Sequence of chain 1.B:
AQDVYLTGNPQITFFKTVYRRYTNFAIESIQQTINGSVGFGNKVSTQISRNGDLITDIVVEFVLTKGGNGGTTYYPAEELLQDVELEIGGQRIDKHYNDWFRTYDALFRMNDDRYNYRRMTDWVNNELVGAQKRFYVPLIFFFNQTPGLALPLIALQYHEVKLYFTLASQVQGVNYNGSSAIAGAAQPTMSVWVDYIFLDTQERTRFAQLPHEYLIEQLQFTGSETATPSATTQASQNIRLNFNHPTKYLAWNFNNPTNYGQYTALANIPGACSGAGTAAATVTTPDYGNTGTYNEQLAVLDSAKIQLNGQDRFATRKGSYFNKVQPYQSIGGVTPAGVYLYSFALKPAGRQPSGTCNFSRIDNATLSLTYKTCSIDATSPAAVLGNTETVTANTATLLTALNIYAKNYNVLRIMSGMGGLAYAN

Binding-site contacts:
Ligand atom C1 contacts residue ALA394 of chain 2.B at 3.8 Å (hydrophobic).
Ligand atom C3 contacts residue ASN398 of chain 2.B at 3.8 Å.
Ligand atom O5 contacts residue ALA394 of chain 2.B at 4.0 Å.
Ligand atom C4 contacts residue ALA393 of chain 2.B at 4.3 Å (hydrophobic).
Ligand atom C6 contacts residue ASP388 of chain 2.B at 4.2 Å.
Ligand atom C1 contacts residue ILE387 of chain 2.B at 4.2 Å (hydrophobic).
Ligand atom C4 contacts residue ASN398 of chain 2.B at 4.2 Å.
Ligand atom C2 contacts residue ASN398 of chain 2.B at 2.4 Å.
Ligand atom C1 contacts residue ASN398 of chain 2.B at 1.4 Å.
Ligand atom O2 contacts residue ALA393 of chain 2.B at 3.7 Å.
Ligand atom O3 contacts residue VAL140 of chain 1.B at 4.4 Å.
Ligand atom C5 contacts residue GLY397 of chain 2.B at 4.1 Å.
Ligand atom C1 contacts residue GLY397 of chain 2.B at 4.2 Å.
Ligand atom C5 contacts residue VAL140 of chain 1.B at 4.0 Å (hydrophobic).
Ligand atom O5 contacts residue ILE387 of chain 2.B at 3.8 Å.
Ligand atom C4 contacts residue GLY397 of chain 2.B at 3.6 Å.
Ligand atom C5 contacts residue ASN398 of chain 2.B at 3.6 Å.
Ligand atom O2 contacts residue GLY397 of chain 2.B at 2.6 Å (h-bond).
Ligand atom O2 contacts residue ASN398 of chain 2.B at 2.9 Å (h-bond).
Ligand atom C6 contacts residue VAL140 of chain 1.B at 3.6 Å (hydrophobic).
Ligand atom O5 contacts residue ASN398 of chain 2.B at 2.3 Å (h-bond).
Ligand atom O4 contacts residue VAL140 of chain 1.B at 2.4 Å (h-bond).
Ligand atom C4 contacts residue ALA394 of chain 2.B at 4.3 Å (hydrophobic).
Ligand atom O6 contacts residue ALA394 of chain 2.B at 3.7 Å.
Ligand atom C3 contacts residue ALA393 of chain 2.B at 3.4 Å (hydrophobic).
Ligand atom O2 contacts residue ALA394 of chain 2.B at 4.4 Å.
Ligand atom O6 contacts residue ASP388 of chain 2.B at 3.0 Å (salt-bridge).
Ligand atom O6 contacts residue SER386 of chain 2.B at 3.7 Å.
Ligand atom C4 contacts residue VAL140 of chain 1.B at 3.2 Å (hydrophobic).
Ligand atom C6 contacts residue GLY141 of chain 1.B at 4.0 Å.
Ligand atom C3 contacts residue GLY397 of chain 2.B at 4.0 Å.
Ligand atom O3 contacts residue ALA393 of chain 2.B at 2.6 Å (h-bond).
Ligand atom O6 contacts residue ILE387 of chain 2.B at 3.6 Å.
Ligand atom C6 contacts residue ILE387 of chain 2.B at 4.0 Å (hydrophobic).
Ligand atom O3 contacts residue LEU139 of chain 1.B at 3.8 Å.
Ligand atom C2 contacts residue ALA394 of chain 2.B at 3.9 Å (hydrophobic).
Ligand atom O3 contacts residue GLY397 of chain 2.B at 4.2 Å.
Ligand atom C6 contacts residue SER386 of chain 2.B at 3.5 Å.
Ligand atom C3 contacts residue VAL140 of chain 1.B at 4.4 Å (hydrophobic).
Ligand atom C2 contacts residue GLY397 of chain 2.B at 3.5 Å.

Sequence of chain 2.B:
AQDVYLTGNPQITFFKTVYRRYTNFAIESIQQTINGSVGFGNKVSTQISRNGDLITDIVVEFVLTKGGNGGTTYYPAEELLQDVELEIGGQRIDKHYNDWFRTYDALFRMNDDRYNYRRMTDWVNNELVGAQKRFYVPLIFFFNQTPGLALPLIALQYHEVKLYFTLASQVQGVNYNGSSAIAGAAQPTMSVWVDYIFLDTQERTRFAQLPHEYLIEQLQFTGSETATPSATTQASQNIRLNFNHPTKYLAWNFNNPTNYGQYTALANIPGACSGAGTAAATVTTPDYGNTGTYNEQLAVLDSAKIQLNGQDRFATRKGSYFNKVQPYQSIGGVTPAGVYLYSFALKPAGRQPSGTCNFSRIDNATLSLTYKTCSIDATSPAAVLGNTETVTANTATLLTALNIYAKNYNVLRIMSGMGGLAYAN

The protein below binds the small molecule below.
Small molecule (SMILES): CO[C@@H]1[C@@H](O)[C@H](C)O[C@@H](O[C@H]2[C@@H](O[C@@H]3CO[C@@H](O[C@H]4[C@@H](O[C@H]5O[C@H](C)[C@@H](O)[C@H](O[C@H]6O[C@H](CO)[C@@H](O)[C@H](O)[C@@H]6O)[C@@H]5O)[C@H](O[C@H]5O[C@H](CO)[C@H](O)[C@H](O)[C@H]5O)[C@H](O[C@H]5[C@H](O[C@@H]6OC[C@@H](O)[C@H](O)[C@H]6O)[C@@H](CO)OC[C@@H]5O)O[C@H]4C)[C@H](O)[C@H]3O)O[C@@H](C)[C@H](O)[C@H]2O)[C@@H]1OC